Binding-site contacts:
Ligand atom NAX contacts residue PHE111 of chain 1.C at 4.2 Å.
Ligand atom CAS contacts residue PHE234 of chain 1.C at 4.3 Å (hydrophobic).
Ligand atom NAY contacts residue GLY207 of chain 1.C at 4.4 Å.
Ligand atom NAY contacts residue TYR219 of chain 1.C at 4.2 Å.
Ligand atom OAB contacts residue GLY207 of chain 1.C at 3.3 Å (h-bond).
Ligand atom OAB contacts residue PHE419 of chain 1.C at 4.4 Å.
Ligand atom CAI contacts residue ASP417 of chain 1.C at 4.1 Å.
Ligand atom CAL contacts residue ASP233 of chain 1.C at 4.1 Å.
Ligand atom CAH contacts residue ASP233 of chain 1.C at 3.3 Å.
Ligand atom NAY contacts residue PHE419 of chain 1.C at 4.5 Å.
Ligand atom CAL contacts residue PHE234 of chain 1.C at 3.7 Å (hydrophobic).
Ligand atom CAO contacts residue PHE234 of chain 1.C at 3.7 Å (hydrophobic).
Ligand atom OAD contacts residue TYR219 of chain 1.C at 2.9 Å (h-bond).
Ligand atom CAG contacts residue ASP233 of chain 1.C at 4.1 Å.
Ligand atom CAV contacts residue PHE111 of chain 1.C at 3.8 Å (hydrophobic).
Ligand atom OAB contacts residue ALA206 of chain 1.C at 4.4 Å.
Ligand atom OAD contacts residue LEU420 of chain 1.C at 4.0 Å.
Ligand atom OAA contacts residue PHE334 of chain 1.C at 4.5 Å.
Ligand atom CAQ contacts residue TYR219 of chain 1.C at 4.4 Å (hydrophobic).
Ligand atom SAE contacts residue PHE111 of chain 1.C at 3.5 Å.
Ligand atom OAC contacts residue TYR219 of chain 1.C at 3.5 Å.
Ligand atom CAO contacts residue PHE111 of chain 1.C at 4.5 Å (hydrophobic).
Ligand atom CAH contacts residue PHE234 of chain 1.C at 4.1 Å (hydrophobic).
Ligand atom OAD contacts residue PHE419 of chain 1.C at 4.5 Å.
Ligand atom CAM contacts residue ASP417 of chain 1.C at 3.9 Å.

Sequence of chain 1.C:
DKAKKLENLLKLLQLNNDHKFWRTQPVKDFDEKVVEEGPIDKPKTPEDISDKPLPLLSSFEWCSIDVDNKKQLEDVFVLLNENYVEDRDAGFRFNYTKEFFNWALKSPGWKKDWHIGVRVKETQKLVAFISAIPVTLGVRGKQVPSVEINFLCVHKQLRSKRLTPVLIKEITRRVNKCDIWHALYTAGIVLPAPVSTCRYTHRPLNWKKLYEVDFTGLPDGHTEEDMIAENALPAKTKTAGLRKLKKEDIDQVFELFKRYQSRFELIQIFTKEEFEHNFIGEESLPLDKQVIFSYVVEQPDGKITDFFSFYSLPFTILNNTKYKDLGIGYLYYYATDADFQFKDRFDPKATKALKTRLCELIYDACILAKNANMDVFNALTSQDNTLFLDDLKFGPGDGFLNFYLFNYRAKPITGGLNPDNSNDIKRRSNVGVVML

A protein and the small-molecule ligand that binds it are described below.
Small molecule (SMILES): O=C1/C(=C/c2cccc([N+](=O)[O-])c2O)SC(=S)N1Cc1ccccc1